The protein below binds the small molecule below.
Small molecule (SMILES): Cc1cc(CCCCCCCOc2ccc(C3=NCCO3)cc2)on1

Binding-site contacts:
Ligand atom N3A contacts residue ALA24 of chain 32.D at 3.9 Å.
Ligand atom C4 contacts residue TYR111 of chain 32.B at 3.6 Å (hydrophobic).
Ligand atom C6B contacts residue PHE133 of chain 32.B at 3.5 Å (hydrophobic).
Ligand atom C3 contacts residue TYR111 of chain 32.B at 3.2 Å (hydrophobic).
Ligand atom O1B contacts residue PHE133 of chain 32.B at 3.9 Å.
Ligand atom C5A contacts residue ILE182 of chain 32.B at 3.5 Å (hydrophobic).
Ligand atom C2A contacts residue TYR158 of chain 32.B at 3.9 Å (hydrophobic).
Ligand atom C4B contacts residue ILE193 of chain 32.B at 3.8 Å (hydrophobic).
Ligand atom C3B contacts residue TYR158 of chain 32.B at 3.4 Å (hydrophobic).
Ligand atom C4B contacts residue TYR158 of chain 32.B at 3.8 Å (hydrophobic).
Ligand atom C5C contacts residue VAL195 of chain 32.B at 3.8 Å (hydrophobic).
Ligand atom C4 contacts residue PHE237 of chain 32.B at 3.1 Å (hydrophobic).
Ligand atom C5 contacts residue TYR111 of chain 32.B at 3.8 Å (hydrophobic).
Ligand atom C6C contacts residue VAL198 of chain 32.B at 3.9 Å (hydrophobic).
Ligand atom N3A contacts residue PRO180 of chain 32.B at 3.7 Å.
Ligand atom C4A contacts residue SER181 of chain 32.B at 3.8 Å.
Ligand atom C4C contacts residue VAL198 of chain 32.B at 3.8 Å (hydrophobic).
Ligand atom C6C contacts residue PHE237 of chain 32.B at 3.9 Å (hydrophobic).
Ligand atom N3A contacts residue TYR158 of chain 32.B at 3.7 Å.
Ligand atom C5B contacts residue LEU240 of chain 32.B at 3.5 Å (hydrophobic).
Ligand atom C31 contacts residue TYR111 of chain 32.B at 3.7 Å (hydrophobic).
Ligand atom O1 contacts residue TYR204 of chain 32.B at 3.6 Å.
Ligand atom C31 contacts residue PHE237 of chain 32.B at 3.8 Å (hydrophobic).
Ligand atom C4A contacts residue PRO180 of chain 32.B at 3.3 Å (hydrophobic).
Ligand atom C4A contacts residue ILE182 of chain 32.B at 3.9 Å (hydrophobic).
Ligand atom C3 contacts residue PHE237 of chain 32.B at 3.7 Å (hydrophobic).
Ligand atom C2B contacts residue TYR158 of chain 32.B at 3.5 Å (hydrophobic).
Ligand atom C2A contacts residue ILE193 of chain 32.B at 3.9 Å (hydrophobic).
Ligand atom N2 contacts residue TYR111 of chain 32.B at 3.1 Å.
Ligand atom C4C contacts residue PHE237 of chain 32.B at 3.6 Å (hydrophobic).
Ligand atom C7C contacts residue TYR158 of chain 32.B at 3.8 Å (hydrophobic).
Ligand atom C2C contacts residue PHE237 of chain 32.B at 3.8 Å (hydrophobic).
Ligand atom O1 contacts residue PHE129 of chain 32.B at 3.8 Å.
Ligand atom O1A contacts residue PHE135 of chain 32.B at 3.8 Å.
Ligand atom N2 contacts residue TYR204 of chain 32.B at 3.8 Å.
Ligand atom O1B contacts residue ILE109 of chain 32.B at 3.8 Å.
Ligand atom C5B contacts residue ILE193 of chain 32.B at 3.9 Å (hydrophobic).
Ligand atom C5A contacts residue ILE156 of chain 32.B at 3.2 Å (hydrophobic).
Ligand atom C2B contacts residue VAL195 of chain 32.B at 3.9 Å (hydrophobic).
Ligand atom O1 contacts residue TYR111 of chain 32.B at 3.5 Å.

Sequence of chain 32.D:
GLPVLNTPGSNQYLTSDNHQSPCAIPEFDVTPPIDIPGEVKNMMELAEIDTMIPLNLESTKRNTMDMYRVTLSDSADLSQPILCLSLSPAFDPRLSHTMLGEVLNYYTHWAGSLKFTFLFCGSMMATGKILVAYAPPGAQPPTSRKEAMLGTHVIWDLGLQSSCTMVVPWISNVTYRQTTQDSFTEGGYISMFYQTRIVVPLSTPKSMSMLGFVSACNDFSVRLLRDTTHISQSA

Sequence of chain 32.B:
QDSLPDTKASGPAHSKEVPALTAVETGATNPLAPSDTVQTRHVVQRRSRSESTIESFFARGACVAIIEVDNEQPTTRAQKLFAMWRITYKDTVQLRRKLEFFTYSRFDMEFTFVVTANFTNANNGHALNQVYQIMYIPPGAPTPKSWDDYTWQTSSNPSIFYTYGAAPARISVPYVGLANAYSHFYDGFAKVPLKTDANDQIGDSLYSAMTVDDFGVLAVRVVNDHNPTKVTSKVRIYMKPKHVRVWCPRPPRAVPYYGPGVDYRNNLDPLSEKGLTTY

Sequence of chain 33.D:
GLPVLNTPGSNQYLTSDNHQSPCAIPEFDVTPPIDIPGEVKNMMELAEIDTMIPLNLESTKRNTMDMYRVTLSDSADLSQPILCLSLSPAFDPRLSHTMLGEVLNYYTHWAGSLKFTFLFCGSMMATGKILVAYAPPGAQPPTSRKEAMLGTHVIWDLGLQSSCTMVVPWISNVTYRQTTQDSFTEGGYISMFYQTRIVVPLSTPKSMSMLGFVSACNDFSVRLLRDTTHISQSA